Binding-site contacts:
Ligand atom N contacts residue ASP1071 of chain 7.B at 2.4 Å (salt-bridge).
Ligand atom O contacts residue SER163 of chain 7.E at 3.1 Å (h-bond).
Ligand atom CZ contacts residue PHE1066 of chain 7.B at 3.3 Å (hydrophobic).
Ligand atom O contacts residue LYS8 of chain 7.N at 3.0 Å.
Ligand atom O contacts residue ASP1071 of chain 7.B at 1.2 Å (salt-bridge).
Ligand atom C contacts residue LYS8 of chain 7.N at 3.0 Å.
Ligand atom CB contacts residue PHE1066 of chain 7.B at 3.3 Å (hydrophobic).
Ligand atom O contacts residue LYS8 of chain 7.N at 2.8 Å.
Ligand atom N contacts residue ASP1071 of chain 7.B at 1.9 Å (salt-bridge).
Ligand atom CA contacts residue ARG11 of chain 7.N at 2.9 Å.
Ligand atom N contacts residue LYS8 of chain 7.N at 1.3 Å.
Ligand atom CG contacts residue PHE1066 of chain 7.B at 3.0 Å (hydrophobic).
Ligand atom O contacts residue VAL127 of chain 7.E at 2.5 Å (h-bond).
Ligand atom N contacts residue GLY105 of chain 7.E at 2.8 Å (h-bond).
Ligand atom NE contacts residue CYS1079 of chain 7.B at 2.9 Å.
Ligand atom CB contacts residue VAL125 of chain 7.E at 3.3 Å (hydrophobic).
Ligand atom CB contacts residue LYS8 of chain 7.N at 2.6 Å.
Ligand atom C contacts residue LYS8 of chain 7.N at 2.1 Å.
Ligand atom CB contacts residue GLY105 of chain 7.E at 3.1 Å.
Ligand atom CB contacts residue LYS8 of chain 7.N at 2.2 Å.
Ligand atom NE contacts residue PHE1066 of chain 7.B at 2.9 Å.
Ligand atom CD contacts residue PHE1066 of chain 7.B at 2.3 Å (hydrophobic).
Ligand atom NE contacts residue THR1097 of chain 7.B at 3.2 Å (h-bond).
Ligand atom N contacts residue ARG11 of chain 7.N at 3.0 Å (salt-bridge).
Ligand atom CD contacts residue PHE1083 of chain 7.B at 2.8 Å (hydrophobic).
Ligand atom NH2 contacts residue PHE1066 of chain 7.B at 3.1 Å.
Ligand atom CA contacts residue LYS8 of chain 7.N at 2.2 Å.
Ligand atom N contacts residue LEU161 of chain 7.E at 3.2 Å (h-bond).
Ligand atom CZ contacts residue PHE1083 of chain 7.B at 0.8 Å (hydrophobic).
Ligand atom NH1 contacts residue PHE1083 of chain 7.B at 1.0 Å.
Ligand atom OE1 contacts residue ARG165 of chain 7.E at 2.9 Å (salt-bridge).
Ligand atom NE contacts residue PHE1083 of chain 7.B at 2.0 Å.
Ligand atom CA contacts residue LYS8 of chain 7.N at 2.3 Å.
Ligand atom NH1 contacts residue CYS1079 of chain 7.B at 2.7 Å (h-bond).
Ligand atom CG contacts residue CYS1079 of chain 7.B at 3.1 Å (hydrophobic).
Ligand atom C contacts residue ASP1071 of chain 7.B at 1.1 Å.
Ligand atom CB contacts residue ARG11 of chain 7.N at 2.1 Å.
Ligand atom NH2 contacts residue PHE1083 of chain 7.B at 0.5 Å.
Ligand atom CA contacts residue ASP1071 of chain 7.B at 1.3 Å.
Ligand atom CB contacts residue ASP1071 of chain 7.B at 2.1 Å.

Sequence of chain 7.E:
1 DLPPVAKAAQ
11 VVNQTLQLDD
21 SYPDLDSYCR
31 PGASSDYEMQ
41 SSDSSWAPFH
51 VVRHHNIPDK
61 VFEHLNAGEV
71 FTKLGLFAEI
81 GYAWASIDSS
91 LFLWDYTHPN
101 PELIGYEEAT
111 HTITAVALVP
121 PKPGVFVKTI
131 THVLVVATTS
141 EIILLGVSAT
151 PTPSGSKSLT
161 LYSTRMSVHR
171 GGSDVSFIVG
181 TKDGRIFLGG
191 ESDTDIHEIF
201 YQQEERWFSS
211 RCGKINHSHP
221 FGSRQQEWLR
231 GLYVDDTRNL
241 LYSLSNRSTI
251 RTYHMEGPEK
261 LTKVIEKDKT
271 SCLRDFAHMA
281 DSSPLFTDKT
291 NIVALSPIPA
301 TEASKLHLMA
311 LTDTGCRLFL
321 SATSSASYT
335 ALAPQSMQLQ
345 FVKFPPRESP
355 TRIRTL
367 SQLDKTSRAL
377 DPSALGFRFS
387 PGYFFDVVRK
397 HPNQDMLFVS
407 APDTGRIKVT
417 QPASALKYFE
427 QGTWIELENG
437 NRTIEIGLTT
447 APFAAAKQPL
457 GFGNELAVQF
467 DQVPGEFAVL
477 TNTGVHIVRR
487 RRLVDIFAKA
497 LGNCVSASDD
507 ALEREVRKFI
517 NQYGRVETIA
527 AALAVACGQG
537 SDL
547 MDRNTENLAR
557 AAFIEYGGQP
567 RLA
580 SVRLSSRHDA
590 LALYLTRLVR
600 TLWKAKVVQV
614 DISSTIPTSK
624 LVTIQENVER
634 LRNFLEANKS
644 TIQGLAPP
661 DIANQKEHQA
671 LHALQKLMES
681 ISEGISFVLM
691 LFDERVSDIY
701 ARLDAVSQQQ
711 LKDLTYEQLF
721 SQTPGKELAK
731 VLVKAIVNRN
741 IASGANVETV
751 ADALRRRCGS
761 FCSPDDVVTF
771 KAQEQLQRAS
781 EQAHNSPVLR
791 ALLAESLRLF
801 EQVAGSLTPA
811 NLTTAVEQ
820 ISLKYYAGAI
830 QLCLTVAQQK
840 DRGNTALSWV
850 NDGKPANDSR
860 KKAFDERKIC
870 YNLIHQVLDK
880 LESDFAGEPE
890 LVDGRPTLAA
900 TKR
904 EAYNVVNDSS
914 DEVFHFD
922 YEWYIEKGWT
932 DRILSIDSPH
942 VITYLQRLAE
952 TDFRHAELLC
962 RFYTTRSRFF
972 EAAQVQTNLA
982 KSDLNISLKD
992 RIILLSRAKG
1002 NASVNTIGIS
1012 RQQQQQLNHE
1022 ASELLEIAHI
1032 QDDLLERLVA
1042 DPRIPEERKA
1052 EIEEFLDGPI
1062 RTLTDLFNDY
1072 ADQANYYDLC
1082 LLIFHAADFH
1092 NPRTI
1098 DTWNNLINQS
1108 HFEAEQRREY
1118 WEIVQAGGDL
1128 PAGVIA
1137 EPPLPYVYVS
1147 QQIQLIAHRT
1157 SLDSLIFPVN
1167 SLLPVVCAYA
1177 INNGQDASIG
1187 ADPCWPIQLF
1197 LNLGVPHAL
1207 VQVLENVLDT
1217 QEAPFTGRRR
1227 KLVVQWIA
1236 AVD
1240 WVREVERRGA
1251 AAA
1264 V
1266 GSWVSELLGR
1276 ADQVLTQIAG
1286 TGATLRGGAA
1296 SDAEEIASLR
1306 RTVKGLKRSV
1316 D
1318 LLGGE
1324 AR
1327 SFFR

Sequence of chain 7.N:
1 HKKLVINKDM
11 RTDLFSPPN

The protein below binds the small molecule below.
Small molecule (SMILES): CSCC[C@H](NC(=O)[C@@H]1CCCN1C(=O)[C@H](CC(C)C)NC(=O)[C@H](CC(C)C)NC(=O)[C@H](CCCCN)NC(=O)[C@H](C)NC(=O)[C@H](CCCCN)NC(=O)[C@@H](N)CCCN=C(N)N)C(=O)N[C@@H](CCC(=O)O)C(=O)N[C@@H](CCC(=O)O)C(=O)N[C@@H](C)C(=O)N[C@@H](CC(C)C)C(=O)N[C@@H](CC(C)C)C(=O)N1CCC[C@H]1C=O

Sequence of chain 7.B:
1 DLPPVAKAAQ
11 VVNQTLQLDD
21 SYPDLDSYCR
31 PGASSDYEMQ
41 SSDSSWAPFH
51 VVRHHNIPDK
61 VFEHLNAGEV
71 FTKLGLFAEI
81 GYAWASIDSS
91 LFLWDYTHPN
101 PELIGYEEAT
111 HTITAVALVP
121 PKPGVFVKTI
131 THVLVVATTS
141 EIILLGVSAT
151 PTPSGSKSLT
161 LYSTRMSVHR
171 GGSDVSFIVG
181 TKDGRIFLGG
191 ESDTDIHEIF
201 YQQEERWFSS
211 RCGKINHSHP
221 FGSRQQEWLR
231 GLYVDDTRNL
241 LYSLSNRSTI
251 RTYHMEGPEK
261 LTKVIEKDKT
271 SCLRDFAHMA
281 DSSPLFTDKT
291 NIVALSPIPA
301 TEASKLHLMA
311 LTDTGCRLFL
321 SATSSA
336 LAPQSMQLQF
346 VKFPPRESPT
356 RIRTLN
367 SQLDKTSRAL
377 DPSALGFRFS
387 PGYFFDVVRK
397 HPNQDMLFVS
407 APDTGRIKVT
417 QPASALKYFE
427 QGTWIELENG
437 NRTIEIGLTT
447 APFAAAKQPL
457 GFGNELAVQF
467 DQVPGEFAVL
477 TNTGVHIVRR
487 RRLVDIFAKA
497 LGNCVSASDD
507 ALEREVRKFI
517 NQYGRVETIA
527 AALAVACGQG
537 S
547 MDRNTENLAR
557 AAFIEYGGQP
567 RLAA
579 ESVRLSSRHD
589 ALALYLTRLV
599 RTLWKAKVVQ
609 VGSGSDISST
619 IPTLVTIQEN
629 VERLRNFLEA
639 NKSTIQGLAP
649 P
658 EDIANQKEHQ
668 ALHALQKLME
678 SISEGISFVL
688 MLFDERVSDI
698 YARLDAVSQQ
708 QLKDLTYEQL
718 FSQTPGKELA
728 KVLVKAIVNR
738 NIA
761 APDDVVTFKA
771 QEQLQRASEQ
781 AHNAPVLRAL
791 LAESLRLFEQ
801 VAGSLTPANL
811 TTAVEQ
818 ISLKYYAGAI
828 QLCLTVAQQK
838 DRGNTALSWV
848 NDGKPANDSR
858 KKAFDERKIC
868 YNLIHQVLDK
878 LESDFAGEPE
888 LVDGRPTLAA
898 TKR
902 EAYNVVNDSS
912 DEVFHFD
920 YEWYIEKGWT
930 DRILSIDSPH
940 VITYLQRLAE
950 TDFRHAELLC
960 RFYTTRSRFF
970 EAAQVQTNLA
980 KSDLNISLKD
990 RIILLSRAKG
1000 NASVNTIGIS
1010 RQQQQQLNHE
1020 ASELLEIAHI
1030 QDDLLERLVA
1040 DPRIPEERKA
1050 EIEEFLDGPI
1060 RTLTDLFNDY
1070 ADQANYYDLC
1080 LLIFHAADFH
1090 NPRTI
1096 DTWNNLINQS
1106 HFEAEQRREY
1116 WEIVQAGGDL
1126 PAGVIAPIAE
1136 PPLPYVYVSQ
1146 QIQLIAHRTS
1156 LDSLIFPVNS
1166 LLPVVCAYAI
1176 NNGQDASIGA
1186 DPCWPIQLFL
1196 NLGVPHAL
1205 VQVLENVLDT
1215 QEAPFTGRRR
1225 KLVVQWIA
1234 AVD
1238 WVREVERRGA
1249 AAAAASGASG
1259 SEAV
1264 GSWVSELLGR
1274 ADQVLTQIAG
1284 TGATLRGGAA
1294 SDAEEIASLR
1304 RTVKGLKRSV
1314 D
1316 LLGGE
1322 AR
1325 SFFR